A small-molecule ligand and the protein it binds are described below.
Small molecule (SMILES): Nc1ncnc2c1ncn2[C@@H]1O[C@H](CO[P](=O)(O)O[P](=O)(O)NP(=O)(O)O)[C@@H](O)[C@H]1O

Sequence of chain 1.C:
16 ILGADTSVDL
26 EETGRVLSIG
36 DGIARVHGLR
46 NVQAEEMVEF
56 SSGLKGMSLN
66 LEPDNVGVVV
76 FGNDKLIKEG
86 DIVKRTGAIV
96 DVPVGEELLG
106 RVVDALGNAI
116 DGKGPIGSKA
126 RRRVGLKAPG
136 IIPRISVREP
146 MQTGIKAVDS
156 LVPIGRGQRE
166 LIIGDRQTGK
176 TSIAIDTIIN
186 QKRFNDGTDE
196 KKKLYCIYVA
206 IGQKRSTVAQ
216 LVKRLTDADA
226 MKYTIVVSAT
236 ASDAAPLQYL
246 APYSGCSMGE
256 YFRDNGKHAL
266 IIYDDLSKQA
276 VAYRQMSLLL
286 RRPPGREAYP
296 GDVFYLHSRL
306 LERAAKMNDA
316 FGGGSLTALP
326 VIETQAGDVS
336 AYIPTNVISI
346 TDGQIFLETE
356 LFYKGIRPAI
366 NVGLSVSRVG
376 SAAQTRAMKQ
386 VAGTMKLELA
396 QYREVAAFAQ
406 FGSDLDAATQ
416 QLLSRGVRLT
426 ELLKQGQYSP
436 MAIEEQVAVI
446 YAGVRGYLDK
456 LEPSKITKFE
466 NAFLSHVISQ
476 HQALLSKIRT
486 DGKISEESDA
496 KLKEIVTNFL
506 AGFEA

Sequence of chain 1.F:
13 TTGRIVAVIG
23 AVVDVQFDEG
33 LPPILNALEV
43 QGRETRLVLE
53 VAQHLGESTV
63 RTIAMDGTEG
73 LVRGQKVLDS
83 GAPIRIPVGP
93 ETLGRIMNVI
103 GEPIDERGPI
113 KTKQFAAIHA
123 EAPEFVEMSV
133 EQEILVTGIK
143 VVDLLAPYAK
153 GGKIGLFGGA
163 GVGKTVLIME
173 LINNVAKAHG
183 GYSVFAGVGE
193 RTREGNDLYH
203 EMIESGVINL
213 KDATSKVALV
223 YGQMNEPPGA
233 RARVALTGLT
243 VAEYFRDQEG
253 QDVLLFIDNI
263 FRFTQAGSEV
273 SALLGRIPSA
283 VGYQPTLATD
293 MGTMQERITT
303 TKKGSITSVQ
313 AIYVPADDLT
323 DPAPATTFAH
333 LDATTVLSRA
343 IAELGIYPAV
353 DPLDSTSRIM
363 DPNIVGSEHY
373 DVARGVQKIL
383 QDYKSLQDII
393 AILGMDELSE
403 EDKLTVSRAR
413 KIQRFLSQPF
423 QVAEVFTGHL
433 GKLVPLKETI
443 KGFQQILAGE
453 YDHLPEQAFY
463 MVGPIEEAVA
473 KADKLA

Binding-site contacts:
Ligand atom O1B contacts residue GLY174 of chain 1.C at 3.4 Å (h-bond).
Ligand atom N3B contacts residue MG1 of chain 1.X at 3.7 Å.
Ligand atom N3 contacts residue GLN432 of chain 1.C at 3.6 Å.
Ligand atom C8 contacts residue SER177 of chain 1.C at 3.2 Å.
Ligand atom O2G contacts residue MG1 of chain 1.X at 2.1 Å.
Ligand atom C4 contacts residue GLN432 of chain 1.C at 3.1 Å.
Ligand atom O3A contacts residue GLY174 of chain 1.C at 2.9 Å (h-bond).
Ligand atom N9 contacts residue GLN432 of chain 1.C at 3.2 Å (h-bond).
Ligand atom C5' contacts residue GLN172 of chain 1.C at 3.3 Å.
Ligand atom O2B contacts residue LYS175 of chain 1.C at 3.6 Å (salt-bridge).
Ligand atom C5 contacts residue GLN432 of chain 1.C at 3.4 Å.
Ligand atom PG contacts residue GLN172 of chain 1.C at 3.5 Å.
Ligand atom O4' contacts residue PHE357 of chain 1.C at 3.4 Å.
Ligand atom O1G contacts residue GLN172 of chain 1.C at 2.7 Å (h-bond).
Ligand atom N6 contacts residue GLN430 of chain 1.C at 2.9 Å (h-bond).
Ligand atom O1B contacts residue GLN172 of chain 1.C at 3.1 Å (h-bond).
Ligand atom PA contacts residue GLY174 of chain 1.C at 3.7 Å.
Ligand atom PG contacts residue MG1 of chain 1.X at 3.4 Å.
Ligand atom O5' contacts residue GLY174 of chain 1.C at 3.6 Å.
Ligand atom N3B contacts residue GLN172 of chain 1.C at 3.0 Å (h-bond).
Ligand atom O5' contacts residue SER177 of chain 1.C at 3.7 Å.
Ligand atom PB contacts residue LYS175 of chain 1.C at 3.5 Å.
Ligand atom O2A contacts residue GLY174 of chain 1.C at 3.5 Å.
Ligand atom O2' contacts residue GLN432 of chain 1.C at 2.9 Å (h-bond).
Ligand atom O1A contacts residue GLN172 of chain 1.C at 3.6 Å.
Ligand atom O3A contacts residue LYS175 of chain 1.C at 3.2 Å (salt-bridge).
Ligand atom O3G contacts residue ARG171 of chain 1.C at 3.2 Å.
Ligand atom N7 contacts residue SER177 of chain 1.C at 3.6 Å.
Ligand atom O1B contacts residue THR173 of chain 1.C at 3.2 Å (h-bond).
Ligand atom C2 contacts residue ARG362 of chain 1.C at 3.6 Å.
Ligand atom O2A contacts residue SER177 of chain 1.C at 2.6 Å (h-bond).
Ligand atom C2' contacts residue GLN432 of chain 1.C at 3.5 Å.
Ligand atom O1B contacts residue LYS175 of chain 1.C at 2.7 Å (salt-bridge).
Ligand atom O2A contacts residue THR176 of chain 1.C at 3.4 Å (h-bond).
Ligand atom N7 contacts residue GLN432 of chain 1.C at 3.7 Å.
Ligand atom O2B contacts residue MG1 of chain 1.X at 2.2 Å.
Ligand atom O2B contacts residue THR176 of chain 1.C at 3.0 Å (h-bond).
Ligand atom O3G contacts residue GLN172 of chain 1.C at 2.9 Å (h-bond).
Ligand atom C8 contacts residue GLN432 of chain 1.C at 3.5 Å.
Ligand atom PB contacts residue MG1 of chain 1.X at 3.4 Å.